Sequence of chain 1.A:
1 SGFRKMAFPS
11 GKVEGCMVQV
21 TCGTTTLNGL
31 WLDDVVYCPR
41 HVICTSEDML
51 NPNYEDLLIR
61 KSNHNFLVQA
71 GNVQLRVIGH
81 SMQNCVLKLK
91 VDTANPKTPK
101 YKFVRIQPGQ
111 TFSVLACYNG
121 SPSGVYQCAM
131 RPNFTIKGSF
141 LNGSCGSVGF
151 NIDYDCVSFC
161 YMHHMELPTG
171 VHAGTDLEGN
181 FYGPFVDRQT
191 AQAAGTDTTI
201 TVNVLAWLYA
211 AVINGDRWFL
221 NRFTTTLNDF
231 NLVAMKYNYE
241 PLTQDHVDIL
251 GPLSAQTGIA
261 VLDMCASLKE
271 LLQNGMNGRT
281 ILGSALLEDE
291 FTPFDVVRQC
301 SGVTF

This small molecule binds to this protein.
Small molecule (SMILES): CNC(=O)[C@H](O)[C@H](CC[C@@H](C)F)NC(=O)[C@@H]1[C@H]2CCC[C@H]2CN1C(=O)[C@@H](NC(=O)OC)C(C)(C)C

Sequence of chain 2.A:
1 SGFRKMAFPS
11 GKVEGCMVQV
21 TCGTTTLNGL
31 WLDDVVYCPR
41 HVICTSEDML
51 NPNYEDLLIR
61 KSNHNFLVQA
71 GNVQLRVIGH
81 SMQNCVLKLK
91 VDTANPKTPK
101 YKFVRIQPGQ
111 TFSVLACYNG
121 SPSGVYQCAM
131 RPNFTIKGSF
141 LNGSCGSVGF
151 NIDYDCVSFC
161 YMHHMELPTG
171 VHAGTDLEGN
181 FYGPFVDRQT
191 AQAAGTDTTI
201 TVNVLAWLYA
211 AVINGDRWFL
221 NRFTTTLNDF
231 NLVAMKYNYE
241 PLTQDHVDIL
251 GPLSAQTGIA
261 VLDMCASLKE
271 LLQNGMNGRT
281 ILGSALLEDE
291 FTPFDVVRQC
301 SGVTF

Binding-site contacts:
Ligand atom C31 contacts residue ASN142 of chain 1.A at 3.7 Å.
Ligand atom C21 contacts residue HIS164 of chain 1.A at 3.8 Å.
Ligand atom O8 contacts residue GLN189 of chain 1.A at 3.5 Å.
Ligand atom C29 contacts residue CYS145 of chain 1.A at 1.8 Å (hydrophobic).
Ligand atom C33 contacts residue ASN142 of chain 1.A at 3.7 Å.
Ligand atom C31 contacts residue CYS145 of chain 1.A at 2.7 Å (hydrophobic).
Ligand atom N4 contacts residue GLU166 of chain 1.A at 2.9 Å (salt-bridge).
Ligand atom C20 contacts residue HIS164 of chain 1.A at 3.4 Å.
Ligand atom C23 contacts residue CYS145 of chain 1.A at 2.8 Å (hydrophobic).
Ligand atom F28 contacts residue GLU166 of chain 1.A at 3.6 Å.
Ligand atom N32 contacts residue CYS145 of chain 1.A at 3.8 Å.
Ligand atom O34 contacts residue CYS145 of chain 1.A at 2.8 Å (h-bond).
Ligand atom O30 contacts residue CYS145 of chain 1.A at 2.6 Å (h-bond).
Ligand atom C27 contacts residue GLU166 of chain 1.A at 3.4 Å.
Ligand atom C14 contacts residue GLN189 of chain 1.A at 3.7 Å.
Ligand atom O1 contacts residue MET165 of chain 1.A at 3.3 Å.
Ligand atom C5 contacts residue GLU166 of chain 1.A at 3.6 Å.
Ligand atom N22 contacts residue CYS145 of chain 1.A at 3.4 Å (h-bond).
Ligand atom C33 contacts residue GLY143 of chain 1.A at 3.6 Å.
Ligand atom C31 contacts residue GLY143 of chain 1.A at 3.7 Å.
Ligand atom N32 contacts residue ASN142 of chain 1.A at 3.6 Å.
Ligand atom C7 contacts residue THR190 of chain 1.A at 3.3 Å.
Ligand atom C19 contacts residue ARG188 of chain 1.A at 3.7 Å.
Ligand atom O34 contacts residue GLY143 of chain 1.A at 2.8 Å (h-bond).
Ligand atom C12 contacts residue GLU166 of chain 1.A at 3.3 Å.
Ligand atom C27 contacts residue PHE140 of chain 1.A at 3.4 Å (hydrophobic).
Ligand atom F28 contacts residue HIS163 of chain 1.A at 2.9 Å.
Ligand atom O34 contacts residue SER144 of chain 1.A at 3.1 Å (h-bond).
Ligand atom C17 contacts residue HIS164 of chain 1.A at 3.7 Å.
Ligand atom O1 contacts residue GLU166 of chain 1.A at 2.9 Å (salt-bridge).
Ligand atom C29 contacts residue HIS41 of chain 1.A at 3.6 Å.
Ligand atom C24 contacts residue CYS145 of chain 1.A at 3.1 Å (hydrophobic).
Ligand atom C33 contacts residue THR26 of chain 1.A at 3.4 Å.
Ligand atom O6 contacts residue MET165 of chain 1.A at 3.6 Å.
Ligand atom C26 contacts residue LEU141 of chain 1.A at 3.7 Å (hydrophobic).
Ligand atom N22 contacts residue HIS164 of chain 1.A at 3.1 Å (h-bond).
Ligand atom C17 contacts residue HIS41 of chain 1.A at 3.6 Å.
Ligand atom O6 contacts residue GLU166 of chain 1.A at 3.2 Å (salt-bridge).
Ligand atom O6 contacts residue LEU167 of chain 1.A at 3.7 Å.
Ligand atom O30 contacts residue HIS41 of chain 1.A at 2.6 Å (h-bond).